A protein and the small-molecule ligand that binds it are described below.
Small molecule (SMILES): CC(C)[C@H](NC(=O)[C@H](CCC(=O)O)NC(=O)[C@H](Cc1ccccc1)NC(=O)[C@@H](C)NC(=O)[C@@H](N)Cc1ccc(O)cc1)C(=O)N[C@H](C(=O)NCC(N)=O)C(C)C

Binding-site contacts:
Ligand atom N contacts residue CYS208 of chain 1.A at 3.5 Å (h-bond).
Ligand atom C contacts residue LYS118 of chain 1.A at 3.5 Å.
Ligand atom O contacts residue ILE287 of chain 1.A at 3.6 Å.
Ligand atom C contacts residue ILE314 of chain 1.A at 3.8 Å (hydrophobic).
Ligand atom CZ contacts residue TRP124 of chain 1.A at 3.5 Å (hydrophobic).
Ligand atom CA contacts residue ASP138 of chain 1.A at 3.5 Å.
Ligand atom CD2 contacts residue LEU135 of chain 1.A at 3.7 Å (hydrophobic).
Ligand atom CE1 contacts residue TYR139 of chain 1.A at 3.6 Å (hydrophobic).
Ligand atom CD contacts residue LYS224 of chain 1.A at 3.2 Å.
Ligand atom CD1 contacts residue TYR139 of chain 1.A at 3.9 Å (hydrophobic).
Ligand atom N contacts residue LYS118 of chain 1.A at 3.8 Å.
Ligand atom CG contacts residue MET142 of chain 1.A at 3.7 Å (hydrophobic).
Ligand atom O contacts residue ILE314 of chain 1.A at 3.4 Å.
Ligand atom CG1 contacts residue LEU310 of chain 1.A at 3.7 Å (hydrophobic).
Ligand atom O contacts residue ILE314 of chain 1.A at 3.5 Å.
Ligand atom CB contacts residue TRP294 of chain 1.A at 3.6 Å (hydrophobic).
Ligand atom OE1 contacts residue LEU210 of chain 1.A at 3.3 Å.
Ligand atom CB contacts residue VAL291 of chain 1.A at 3.8 Å (hydrophobic).
Ligand atom N contacts residue TYR318 of chain 1.A at 3.6 Å (h-bond).
Ligand atom CB contacts residue MET142 of chain 1.A at 3.7 Å (hydrophobic).
Ligand atom O contacts residue LYS118 of chain 1.A at 2.7 Å (salt-bridge).
Ligand atom O contacts residue ARG301 of chain 1.A at 3.5 Å (salt-bridge).
Ligand atom C contacts residue LYS118 of chain 1.A at 3.5 Å.
Ligand atom OE2 contacts residue TYR139 of chain 1.A at 2.8 Å (h-bond).
Ligand atom C contacts residue CYS208 of chain 1.A at 3.1 Å (hydrophobic).
Ligand atom OE2 contacts residue LYS224 of chain 1.A at 2.4 Å (salt-bridge).
Ligand atom CE1 contacts residue GLN115 of chain 1.A at 3.8 Å.
Ligand atom CE2 contacts residue CYS208 of chain 1.A at 3.5 Å (hydrophobic).
Ligand atom O contacts residue CYS208 of chain 1.A at 2.7 Å (h-bond).
Ligand atom CA contacts residue CYS208 of chain 1.A at 3.7 Å (hydrophobic).
Ligand atom OH contacts residue VAL227 of chain 1.A at 3.6 Å.
Ligand atom CD contacts residue TYR139 of chain 1.A at 3.2 Å (hydrophobic).
Ligand atom CD1 contacts residue GLN115 of chain 1.A at 3.6 Å.
Ligand atom O contacts residue LYS118 of chain 1.A at 3.3 Å.
Ligand atom CD1 contacts residue MET142 of chain 1.A at 3.7 Å (hydrophobic).
Ligand atom OE1 contacts residue TYR139 of chain 1.A at 3.6 Å (h-bond).
Ligand atom N contacts residue ASP138 of chain 1.A at 3.1 Å (salt-bridge).
Ligand atom CG1 contacts residue TRP294 of chain 1.A at 3.7 Å (hydrophobic).
Ligand atom CA contacts residue LYS118 of chain 1.A at 3.4 Å.
Ligand atom O contacts residue VAL207 of chain 1.A at 3.6 Å.

Sequence of chain 1.A:
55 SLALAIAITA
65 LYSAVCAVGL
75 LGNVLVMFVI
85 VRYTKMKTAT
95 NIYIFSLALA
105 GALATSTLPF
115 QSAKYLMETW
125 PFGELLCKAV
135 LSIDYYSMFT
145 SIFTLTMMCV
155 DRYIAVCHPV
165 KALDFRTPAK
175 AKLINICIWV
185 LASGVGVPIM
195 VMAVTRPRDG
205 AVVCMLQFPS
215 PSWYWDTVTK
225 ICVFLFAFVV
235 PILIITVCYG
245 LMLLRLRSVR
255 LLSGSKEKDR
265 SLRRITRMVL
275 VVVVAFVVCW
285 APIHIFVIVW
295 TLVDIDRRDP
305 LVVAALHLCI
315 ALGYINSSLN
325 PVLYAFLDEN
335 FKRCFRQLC